Binding-site contacts:
Ligand atom O5 contacts residue ASN126 of chain 2.A at 2.4 Å (h-bond).
Ligand atom C6 contacts residue PRO125 of chain 2.A at 4.4 Å (hydrophobic).
Ligand atom N2 contacts residue ASN126 of chain 2.A at 2.9 Å (h-bond).
Ligand atom O7 contacts residue SER162 of chain 2.A at 3.4 Å (h-bond).
Ligand atom O7 contacts residue ASN126 of chain 2.A at 3.0 Å (h-bond).
Ligand atom C5 contacts residue ASN126 of chain 2.A at 3.6 Å.
Ligand atom C8 contacts residue ASN126 of chain 2.A at 4.3 Å.
Ligand atom C4 contacts residue ASN126 of chain 2.A at 4.2 Å.
Ligand atom C8 contacts residue LYS163 of chain 2.A at 3.8 Å.
Ligand atom O5 contacts residue PRO125 of chain 2.A at 4.3 Å.
Ligand atom C8 contacts residue SER162 of chain 2.A at 3.5 Å.
Ligand atom C2 contacts residue ASN126 of chain 2.A at 2.5 Å.
Ligand atom C7 contacts residue SER162 of chain 2.A at 3.9 Å.
Ligand atom C1 contacts residue ASN126 of chain 2.A at 1.4 Å.
Ligand atom C3 contacts residue ASN126 of chain 2.A at 3.7 Å.
Ligand atom O6 contacts residue PRO125 of chain 2.A at 3.6 Å.
Ligand atom C7 contacts residue ASN126 of chain 2.A at 3.3 Å.

Sequence of chain 2.A:
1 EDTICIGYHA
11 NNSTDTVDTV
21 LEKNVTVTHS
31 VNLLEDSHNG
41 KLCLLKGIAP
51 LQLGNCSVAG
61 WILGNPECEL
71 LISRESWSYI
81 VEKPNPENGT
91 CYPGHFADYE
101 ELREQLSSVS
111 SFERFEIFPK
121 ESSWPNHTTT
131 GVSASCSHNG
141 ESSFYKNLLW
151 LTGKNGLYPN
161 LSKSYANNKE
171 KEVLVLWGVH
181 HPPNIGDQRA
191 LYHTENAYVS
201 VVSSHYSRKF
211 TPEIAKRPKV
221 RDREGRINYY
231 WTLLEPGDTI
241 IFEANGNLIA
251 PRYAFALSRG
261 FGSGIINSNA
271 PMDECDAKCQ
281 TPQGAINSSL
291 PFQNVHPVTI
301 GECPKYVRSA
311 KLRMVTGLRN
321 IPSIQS

The protein below binds the small molecule below.
Small molecule (SMILES): CC(=O)N[C@H]1[C@H](O[C@H]2[C@H](O)[C@@H](NC(C)=O)CO[C@@H]2CO)O[C@H](CO)[C@@H](O)[C@@H]1O